A protein and the small-molecule ligand that binds it are described below.
Small molecule (SMILES): CN[C@@H]1C[C@H]2O[C@@](C)([C@@H]1OC)n1c3ccccc3c3c4c(c5c6ccccc6n2c5c31)C(=O)NC4

Sequence of chain 1.A:
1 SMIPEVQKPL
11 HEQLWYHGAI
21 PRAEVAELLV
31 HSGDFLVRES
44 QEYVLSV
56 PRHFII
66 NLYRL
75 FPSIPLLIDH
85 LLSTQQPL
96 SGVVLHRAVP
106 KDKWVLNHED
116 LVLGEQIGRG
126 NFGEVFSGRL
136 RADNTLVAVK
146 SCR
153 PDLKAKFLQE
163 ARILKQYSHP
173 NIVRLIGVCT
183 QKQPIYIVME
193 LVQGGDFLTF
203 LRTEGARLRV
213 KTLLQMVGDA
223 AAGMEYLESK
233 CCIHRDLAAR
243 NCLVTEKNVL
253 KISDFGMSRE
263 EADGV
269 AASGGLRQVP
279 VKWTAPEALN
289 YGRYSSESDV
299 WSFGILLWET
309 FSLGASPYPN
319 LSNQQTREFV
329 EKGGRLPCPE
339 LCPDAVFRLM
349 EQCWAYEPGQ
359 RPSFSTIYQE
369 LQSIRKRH

Binding-site contacts:
Ligand atom N1 contacts residue LEU177 of chain 1.A at 3.5 Å (h-bond).
Ligand atom C4 contacts residue ARG176 of chain 1.A at 3.8 Å.
Ligand atom C11 contacts residue ILE178 of chain 1.A at 4.3 Å (hydrophobic).
Ligand atom C27 contacts residue ILE178 of chain 1.A at 3.6 Å (hydrophobic).
Ligand atom C28 contacts residue ASP138 of chain 1.A at 3.8 Å.
Ligand atom C10 contacts residue ILE178 of chain 1.A at 4.1 Å (hydrophobic).
Ligand atom C23 contacts residue ASP138 of chain 1.A at 3.3 Å.
Ligand atom C27 contacts residue THR140 of chain 1.A at 4.0 Å.
Ligand atom C27 contacts residue LEU135 of chain 1.A at 4.1 Å (hydrophobic).
Ligand atom N4 contacts residue THR140 of chain 1.A at 2.8 Å (h-bond).
Ligand atom C22 contacts residue THR140 of chain 1.A at 3.7 Å.
Ligand atom O5 contacts residue ARG176 of chain 1.A at 3.2 Å (salt-bridge).
Ligand atom C9 contacts residue TRP109 of chain 1.A at 3.7 Å (hydrophobic).
Ligand atom O6 contacts residue THR140 of chain 1.A at 4.2 Å.
Ligand atom N1 contacts residue ARG176 of chain 1.A at 4.0 Å.
Ligand atom C28 contacts residue THR140 of chain 1.A at 3.8 Å.
Ligand atom C26 contacts residue ASP138 of chain 1.A at 3.6 Å.
Ligand atom C21 contacts residue ASP138 of chain 1.A at 4.3 Å.
Ligand atom C15 contacts residue LEU135 of chain 1.A at 4.2 Å (hydrophobic).
Ligand atom N1 contacts residue TRP109 of chain 1.A at 4.0 Å.
Ligand atom C8 contacts residue ARG176 of chain 1.A at 4.0 Å.
Ligand atom C13 contacts residue ILE178 of chain 1.A at 3.2 Å (hydrophobic).
Ligand atom C3 contacts residue ARG176 of chain 1.A at 4.3 Å.
Ligand atom C9 contacts residue ILE178 of chain 1.A at 4.2 Å (hydrophobic).
Ligand atom C9 contacts residue LEU177 of chain 1.A at 3.6 Å (hydrophobic).
Ligand atom C22 contacts residue ASP138 of chain 1.A at 3.7 Å.
Ligand atom C15 contacts residue ILE178 of chain 1.A at 4.1 Å (hydrophobic).
Ligand atom C14 contacts residue ILE178 of chain 1.A at 3.4 Å (hydrophobic).
Ligand atom C23 contacts residue THR140 of chain 1.A at 3.7 Å.
Ligand atom N4 contacts residue ASP138 of chain 1.A at 3.2 Å (salt-bridge).
Ligand atom C16 contacts residue LEU135 of chain 1.A at 3.9 Å (hydrophobic).
Ligand atom C12 contacts residue ILE178 of chain 1.A at 4.0 Å (hydrophobic).